This protein binds this small molecule.
Small molecule (SMILES): O=c1ccn([C@@H]2O[C@H](CO[P](=O)(O)O[P](=O)(O)O[C@H]3OC[C@@H](O)[C@H](O)[C@H]3O)[C@@H](O)[C@H]2O)c(=O)[nH]1

Binding-site contacts:
Ligand atom O4 contacts residue VAL340 of chain 1.A at 3.2 Å (h-bond).
Ligand atom C5 contacts residue GLN342 of chain 1.A at 3.4 Å.
Ligand atom C2D contacts residue GLN342 of chain 1.A at 3.2 Å.
Ligand atom O2A contacts residue GLY359 of chain 1.A at 3.5 Å.
Ligand atom O1A contacts residue HIS357 of chain 1.A at 3.4 Å.
Ligand atom O3D contacts residue ASN28 of chain 1.A at 3.1 Å (h-bond).
Ligand atom C6 contacts residue GLN342 of chain 1.A at 3.4 Å.
Ligand atom O4 contacts residue TRP339 of chain 1.A at 3.5 Å.
Ligand atom C2 contacts residue VAL340 of chain 1.A at 3.5 Å (hydrophobic).
Ligand atom O2A contacts residue TRP360 of chain 1.A at 3.4 Å (h-bond).
Ligand atom N3 contacts residue TRP339 of chain 1.A at 3.3 Å.
Ligand atom O3D contacts residue GLU365 of chain 1.A at 2.7 Å (salt-bridge).
Ligand atom O4' contacts residue ASP381 of chain 1.A at 3.4 Å (salt-bridge).
Ligand atom O2B contacts residue HIS357 of chain 1.A at 2.8 Å (h-bond).
Ligand atom O2 contacts residue VAL340 of chain 1.A at 3.4 Å (h-bond).
Ligand atom O5D contacts residue ASN361 of chain 1.A at 3.5 Å (h-bond).
Ligand atom C6 contacts residue TRP339 of chain 1.A at 3.4 Å (hydrophobic).
Ligand atom O1A contacts residue SER362 of chain 1.A at 2.6 Å (h-bond).
Ligand atom O1B contacts residue SER284 of chain 1.A at 2.5 Å (h-bond).
Ligand atom C4 contacts residue VAL340 of chain 1.A at 3.5 Å (hydrophobic).
Ligand atom O2 contacts residue TRP339 of chain 1.A at 3.5 Å.
Ligand atom O4' contacts residue THR147 of chain 1.A at 3.5 Å (h-bond).
Ligand atom O2D contacts residue GLU365 of chain 1.A at 2.7 Å (salt-bridge).
Ligand atom O3' contacts residue THR147 of chain 1.A at 3.3 Å (h-bond).
Ligand atom C5 contacts residue SER281 of chain 1.A at 3.6 Å.
Ligand atom C2 contacts residue GLN342 of chain 1.A at 3.5 Å.
Ligand atom N3 contacts residue VAL340 of chain 1.A at 2.6 Å (h-bond).
Ligand atom C5' contacts residue TRP360 of chain 1.A at 3.4 Å (hydrophobic).
Ligand atom C2D contacts residue GLU365 of chain 1.A at 3.3 Å.
Ligand atom O2A contacts residue ASN361 of chain 1.A at 2.8 Å (h-bond).
Ligand atom C5 contacts residue TRP339 of chain 1.A at 3.5 Å (hydrophobic).
Ligand atom O3A contacts residue HIS357 of chain 1.A at 3.3 Å (h-bond).
Ligand atom C3D contacts residue GLU365 of chain 1.A at 3.5 Å.
Ligand atom O3' contacts residue GLY25 of chain 1.A at 3.5 Å (h-bond).
Ligand atom C2 contacts residue TRP339 of chain 1.A at 3.2 Å (hydrophobic).
Ligand atom N1 contacts residue TRP339 of chain 1.A at 3.5 Å.
Ligand atom O2' contacts residue HIS26 of chain 1.A at 3.5 Å (h-bond).
Ligand atom O2D contacts residue GLN342 of chain 1.A at 3.3 Å (h-bond).
Ligand atom O3' contacts residue HIS26 of chain 1.A at 3.4 Å (h-bond).
Ligand atom O3D contacts residue ASN361 of chain 1.A at 3.5 Å.

Sequence of chain 1.A:
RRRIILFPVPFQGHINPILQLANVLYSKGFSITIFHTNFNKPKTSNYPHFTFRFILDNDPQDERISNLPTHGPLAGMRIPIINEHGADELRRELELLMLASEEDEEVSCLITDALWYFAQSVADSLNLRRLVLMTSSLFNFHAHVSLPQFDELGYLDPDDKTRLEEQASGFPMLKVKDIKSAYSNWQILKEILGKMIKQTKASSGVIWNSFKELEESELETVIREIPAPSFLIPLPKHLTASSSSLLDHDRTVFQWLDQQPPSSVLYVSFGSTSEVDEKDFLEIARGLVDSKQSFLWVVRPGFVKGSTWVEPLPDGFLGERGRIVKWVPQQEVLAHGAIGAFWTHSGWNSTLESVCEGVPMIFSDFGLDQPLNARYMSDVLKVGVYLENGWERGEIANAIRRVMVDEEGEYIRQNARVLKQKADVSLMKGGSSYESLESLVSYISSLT